Binding-site contacts:
Ligand atom N2 contacts residue ASN279 of chain 1.A at 2.9 Å (h-bond).
Ligand atom C8 contacts residue ASN277 of chain 1.A at 3.5 Å.
Ligand atom C8 contacts residue GLU278 of chain 1.A at 4.1 Å.
Ligand atom C1 contacts residue ASN279 of chain 1.A at 1.4 Å.
Ligand atom O7 contacts residue ASN279 of chain 1.A at 3.9 Å.
Ligand atom O6 contacts residue LYS555 of chain 1.B at 3.3 Å.
Ligand atom O5 contacts residue ASN279 of chain 1.A at 2.4 Å (h-bond).
Ligand atom O5 contacts residue LYS555 of chain 1.B at 3.2 Å.
Ligand atom C4 contacts residue ASN279 of chain 1.A at 4.2 Å.
Ligand atom O7 contacts residue ASN277 of chain 1.A at 4.4 Å.
Ligand atom C2 contacts residue ASN279 of chain 1.A at 2.5 Å.
Ligand atom N2 contacts residue GLU278 of chain 1.A at 4.0 Å.
Ligand atom C5 contacts residue LYS555 of chain 1.B at 4.0 Å.
Ligand atom C3 contacts residue ASN279 of chain 1.A at 3.8 Å.
Ligand atom C1 contacts residue LYS555 of chain 1.B at 3.8 Å.
Ligand atom C5 contacts residue ASN279 of chain 1.A at 3.7 Å.
Ligand atom C7 contacts residue ASN277 of chain 1.A at 4.0 Å.
Ligand atom C6 contacts residue LYS555 of chain 1.B at 4.2 Å.
Ligand atom C7 contacts residue ASN279 of chain 1.A at 3.6 Å.

Sequence of chain 1.A:
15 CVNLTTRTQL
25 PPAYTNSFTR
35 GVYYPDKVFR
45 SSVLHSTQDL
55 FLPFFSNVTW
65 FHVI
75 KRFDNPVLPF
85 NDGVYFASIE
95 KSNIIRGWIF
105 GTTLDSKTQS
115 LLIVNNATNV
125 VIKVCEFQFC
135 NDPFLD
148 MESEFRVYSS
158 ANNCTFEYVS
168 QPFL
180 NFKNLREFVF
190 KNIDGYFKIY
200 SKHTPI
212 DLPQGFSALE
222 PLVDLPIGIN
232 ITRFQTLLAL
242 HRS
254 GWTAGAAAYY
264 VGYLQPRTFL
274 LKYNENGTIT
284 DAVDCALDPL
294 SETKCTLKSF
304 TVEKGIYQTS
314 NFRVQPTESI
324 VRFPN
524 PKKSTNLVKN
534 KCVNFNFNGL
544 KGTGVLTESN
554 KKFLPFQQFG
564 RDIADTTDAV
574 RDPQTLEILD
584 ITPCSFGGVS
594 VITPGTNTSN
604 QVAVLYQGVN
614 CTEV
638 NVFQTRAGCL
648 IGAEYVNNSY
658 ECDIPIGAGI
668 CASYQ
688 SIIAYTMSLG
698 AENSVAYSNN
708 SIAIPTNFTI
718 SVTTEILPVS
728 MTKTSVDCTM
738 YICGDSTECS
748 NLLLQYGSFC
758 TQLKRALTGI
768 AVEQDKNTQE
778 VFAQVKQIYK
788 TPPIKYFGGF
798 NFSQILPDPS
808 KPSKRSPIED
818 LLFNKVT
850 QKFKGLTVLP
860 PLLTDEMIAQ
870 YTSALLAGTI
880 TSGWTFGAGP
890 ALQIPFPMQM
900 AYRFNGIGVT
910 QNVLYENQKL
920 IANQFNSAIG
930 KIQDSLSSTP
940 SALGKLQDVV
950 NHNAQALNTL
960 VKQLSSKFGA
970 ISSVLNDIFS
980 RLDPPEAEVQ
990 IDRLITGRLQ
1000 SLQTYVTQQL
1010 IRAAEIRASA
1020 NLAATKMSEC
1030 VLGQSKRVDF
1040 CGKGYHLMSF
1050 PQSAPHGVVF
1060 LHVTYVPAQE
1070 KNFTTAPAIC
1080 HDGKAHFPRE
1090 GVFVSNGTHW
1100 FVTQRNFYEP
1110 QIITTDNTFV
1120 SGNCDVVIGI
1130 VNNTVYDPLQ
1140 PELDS

This protein binds this small molecule.
Small molecule (SMILES): CC(=O)N[C@@H]1[C@@H](O)[C@H](O)[C@@H](CO)O[C@H]1O

Sequence of chain 1.B:
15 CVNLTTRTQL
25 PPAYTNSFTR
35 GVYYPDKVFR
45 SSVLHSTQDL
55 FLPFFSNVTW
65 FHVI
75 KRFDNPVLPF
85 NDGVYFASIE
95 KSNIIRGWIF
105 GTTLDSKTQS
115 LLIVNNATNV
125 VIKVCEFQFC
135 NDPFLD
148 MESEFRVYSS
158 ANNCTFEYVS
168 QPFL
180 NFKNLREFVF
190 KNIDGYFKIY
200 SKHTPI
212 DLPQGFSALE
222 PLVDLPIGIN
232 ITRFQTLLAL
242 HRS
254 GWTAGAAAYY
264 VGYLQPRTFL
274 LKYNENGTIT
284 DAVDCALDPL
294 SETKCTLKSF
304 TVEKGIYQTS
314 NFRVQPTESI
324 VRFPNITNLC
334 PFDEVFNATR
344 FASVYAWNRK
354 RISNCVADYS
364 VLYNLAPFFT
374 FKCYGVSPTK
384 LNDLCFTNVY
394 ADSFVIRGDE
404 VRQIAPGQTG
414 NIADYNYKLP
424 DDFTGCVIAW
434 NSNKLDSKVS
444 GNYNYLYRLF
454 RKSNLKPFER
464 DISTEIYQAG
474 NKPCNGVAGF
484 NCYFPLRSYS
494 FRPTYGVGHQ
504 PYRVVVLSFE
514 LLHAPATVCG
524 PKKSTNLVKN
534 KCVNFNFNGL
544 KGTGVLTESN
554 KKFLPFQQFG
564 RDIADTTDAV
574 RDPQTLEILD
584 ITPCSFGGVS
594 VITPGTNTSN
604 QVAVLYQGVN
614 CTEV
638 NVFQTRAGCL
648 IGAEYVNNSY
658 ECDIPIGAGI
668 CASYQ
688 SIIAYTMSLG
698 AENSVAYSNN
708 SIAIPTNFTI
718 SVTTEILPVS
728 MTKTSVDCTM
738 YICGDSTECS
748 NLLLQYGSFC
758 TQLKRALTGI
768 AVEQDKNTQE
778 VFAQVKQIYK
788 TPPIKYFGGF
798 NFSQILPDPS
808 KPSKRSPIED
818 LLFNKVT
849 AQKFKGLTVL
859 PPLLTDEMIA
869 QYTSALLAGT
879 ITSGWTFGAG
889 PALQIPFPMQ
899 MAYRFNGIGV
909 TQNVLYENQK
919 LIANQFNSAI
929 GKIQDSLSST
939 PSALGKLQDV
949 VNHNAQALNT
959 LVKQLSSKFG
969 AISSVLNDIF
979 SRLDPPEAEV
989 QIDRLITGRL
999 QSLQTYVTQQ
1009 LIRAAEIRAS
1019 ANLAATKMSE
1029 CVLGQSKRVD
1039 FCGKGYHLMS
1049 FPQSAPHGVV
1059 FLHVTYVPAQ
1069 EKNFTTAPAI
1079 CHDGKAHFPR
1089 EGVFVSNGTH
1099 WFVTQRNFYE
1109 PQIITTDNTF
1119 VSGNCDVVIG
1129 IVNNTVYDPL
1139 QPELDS